Binding-site contacts:
Ligand atom C contacts residue ASN617 of chain 54.T at 4.2 Å.
Ligand atom CD contacts residue ASN617 of chain 54.T at 2.8 Å.
Ligand atom C contacts residue ARG649 of chain 54.T at 4.2 Å.
Ligand atom N contacts residue CYS621 of chain 54.T at 3.2 Å (h-bond).
Ligand atom O contacts residue ARG845 of chain 54.T at 4.2 Å.
Ligand atom C contacts residue ARG649 of chain 54.T at 3.8 Å.
Ligand atom CG contacts residue GLU894 of chain 54.T at 3.8 Å.
Ligand atom N contacts residue ASP618 of chain 54.T at 3.5 Å (salt-bridge).
Ligand atom CA contacts residue ARG649 of chain 54.T at 3.9 Å.
Ligand atom CA contacts residue ARG649 of chain 54.T at 4.0 Å.
Ligand atom CB contacts residue TYR619 of chain 54.T at 3.1 Å (hydrophobic).
Ligand atom CD contacts residue CYS621 of chain 54.T at 4.2 Å (hydrophobic).
Ligand atom CA contacts residue TYR619 of chain 54.T at 3.6 Å (hydrophobic).
Ligand atom N contacts residue TYR619 of chain 54.T at 3.4 Å.
Ligand atom CA contacts residue ASN617 of chain 54.T at 4.2 Å.
Ligand atom CG contacts residue ARG46 of chain 54.V at 3.7 Å.
Ligand atom CD contacts residue ARG46 of chain 54.V at 3.9 Å.
Ligand atom CA contacts residue TYR619 of chain 54.T at 3.8 Å (hydrophobic).
Ligand atom CE1 contacts residue MET843 of chain 54.T at 4.1 Å (hydrophobic).
Ligand atom CE1 contacts residue GLU894 of chain 54.T at 4.3 Å.
Ligand atom N contacts residue ARG649 of chain 54.T at 3.8 Å.
Ligand atom CE1 contacts residue LEU348 of chain 54.T at 4.0 Å (hydrophobic).
Ligand atom CB contacts residue GLU894 of chain 54.T at 4.2 Å.
Ligand atom CB contacts residue CYS621 of chain 54.T at 3.7 Å (hydrophobic).
Ligand atom CG contacts residue ASN617 of chain 54.T at 3.6 Å.
Ligand atom O contacts residue ARG649 of chain 54.T at 3.2 Å (salt-bridge).
Ligand atom ND1 contacts residue LEU348 of chain 54.T at 4.2 Å.
Ligand atom N contacts residue ASN617 of chain 54.T at 2.8 Å (h-bond).
Ligand atom N contacts residue TYR619 of chain 54.T at 3.7 Å.
Ligand atom O contacts residue TYR619 of chain 54.T at 3.9 Å.
Ligand atom CB contacts residue ARG649 of chain 54.T at 3.8 Å.
Ligand atom CD2 contacts residue ARG845 of chain 54.T at 3.8 Å.
Ligand atom CA contacts residue CYS621 of chain 54.T at 3.1 Å (hydrophobic).
Ligand atom ND1 contacts residue GLU894 of chain 54.T at 3.9 Å.
Ligand atom CG contacts residue PHE896 of chain 54.T at 3.4 Å (hydrophobic).
Ligand atom CB contacts residue ARG649 of chain 54.T at 3.6 Å.
Ligand atom C contacts residue TYR619 of chain 54.T at 3.4 Å (hydrophobic).
Ligand atom CB contacts residue TYR619 of chain 54.T at 4.0 Å (hydrophobic).
Ligand atom CB contacts residue PHE896 of chain 54.T at 3.9 Å (hydrophobic).
Ligand atom CD2 contacts residue GLU894 of chain 54.T at 4.2 Å.

The small molecule below binds the protein below.
Small molecule (SMILES): NC(N)=NCCC[C@H](NC(=O)[C@@H]1CCCN1)C(=O)N[C@H](C=O)Cc1cnc[nH]1

Sequence of chain 54.V:
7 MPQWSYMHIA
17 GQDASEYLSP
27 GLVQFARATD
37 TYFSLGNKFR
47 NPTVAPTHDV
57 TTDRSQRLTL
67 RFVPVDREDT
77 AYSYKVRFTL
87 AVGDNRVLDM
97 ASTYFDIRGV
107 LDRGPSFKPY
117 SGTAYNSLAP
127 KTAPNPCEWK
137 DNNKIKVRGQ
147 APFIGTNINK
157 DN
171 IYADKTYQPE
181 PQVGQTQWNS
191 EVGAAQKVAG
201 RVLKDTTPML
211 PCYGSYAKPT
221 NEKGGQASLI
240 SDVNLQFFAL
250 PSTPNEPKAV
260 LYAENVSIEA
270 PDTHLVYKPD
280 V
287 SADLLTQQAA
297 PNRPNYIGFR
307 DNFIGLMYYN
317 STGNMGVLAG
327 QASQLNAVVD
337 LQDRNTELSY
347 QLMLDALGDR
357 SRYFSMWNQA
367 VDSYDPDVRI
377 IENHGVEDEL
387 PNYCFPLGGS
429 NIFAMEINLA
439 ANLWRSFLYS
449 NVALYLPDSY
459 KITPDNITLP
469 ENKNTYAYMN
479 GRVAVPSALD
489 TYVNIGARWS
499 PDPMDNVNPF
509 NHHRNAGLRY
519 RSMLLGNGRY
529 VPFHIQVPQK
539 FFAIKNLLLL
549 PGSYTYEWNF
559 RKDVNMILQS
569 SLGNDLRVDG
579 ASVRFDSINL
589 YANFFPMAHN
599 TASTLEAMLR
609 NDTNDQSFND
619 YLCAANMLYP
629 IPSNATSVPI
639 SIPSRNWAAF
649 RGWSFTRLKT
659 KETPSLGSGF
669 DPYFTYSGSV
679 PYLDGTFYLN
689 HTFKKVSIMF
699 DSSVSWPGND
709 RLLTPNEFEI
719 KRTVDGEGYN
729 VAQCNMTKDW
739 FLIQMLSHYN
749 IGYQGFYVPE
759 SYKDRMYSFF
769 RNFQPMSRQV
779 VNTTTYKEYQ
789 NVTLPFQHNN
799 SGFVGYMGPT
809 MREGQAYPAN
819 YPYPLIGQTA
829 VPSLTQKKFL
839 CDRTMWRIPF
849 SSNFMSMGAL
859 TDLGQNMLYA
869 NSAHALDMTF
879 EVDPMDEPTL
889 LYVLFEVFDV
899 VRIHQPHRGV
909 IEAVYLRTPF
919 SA

Sequence of chain 54.T:
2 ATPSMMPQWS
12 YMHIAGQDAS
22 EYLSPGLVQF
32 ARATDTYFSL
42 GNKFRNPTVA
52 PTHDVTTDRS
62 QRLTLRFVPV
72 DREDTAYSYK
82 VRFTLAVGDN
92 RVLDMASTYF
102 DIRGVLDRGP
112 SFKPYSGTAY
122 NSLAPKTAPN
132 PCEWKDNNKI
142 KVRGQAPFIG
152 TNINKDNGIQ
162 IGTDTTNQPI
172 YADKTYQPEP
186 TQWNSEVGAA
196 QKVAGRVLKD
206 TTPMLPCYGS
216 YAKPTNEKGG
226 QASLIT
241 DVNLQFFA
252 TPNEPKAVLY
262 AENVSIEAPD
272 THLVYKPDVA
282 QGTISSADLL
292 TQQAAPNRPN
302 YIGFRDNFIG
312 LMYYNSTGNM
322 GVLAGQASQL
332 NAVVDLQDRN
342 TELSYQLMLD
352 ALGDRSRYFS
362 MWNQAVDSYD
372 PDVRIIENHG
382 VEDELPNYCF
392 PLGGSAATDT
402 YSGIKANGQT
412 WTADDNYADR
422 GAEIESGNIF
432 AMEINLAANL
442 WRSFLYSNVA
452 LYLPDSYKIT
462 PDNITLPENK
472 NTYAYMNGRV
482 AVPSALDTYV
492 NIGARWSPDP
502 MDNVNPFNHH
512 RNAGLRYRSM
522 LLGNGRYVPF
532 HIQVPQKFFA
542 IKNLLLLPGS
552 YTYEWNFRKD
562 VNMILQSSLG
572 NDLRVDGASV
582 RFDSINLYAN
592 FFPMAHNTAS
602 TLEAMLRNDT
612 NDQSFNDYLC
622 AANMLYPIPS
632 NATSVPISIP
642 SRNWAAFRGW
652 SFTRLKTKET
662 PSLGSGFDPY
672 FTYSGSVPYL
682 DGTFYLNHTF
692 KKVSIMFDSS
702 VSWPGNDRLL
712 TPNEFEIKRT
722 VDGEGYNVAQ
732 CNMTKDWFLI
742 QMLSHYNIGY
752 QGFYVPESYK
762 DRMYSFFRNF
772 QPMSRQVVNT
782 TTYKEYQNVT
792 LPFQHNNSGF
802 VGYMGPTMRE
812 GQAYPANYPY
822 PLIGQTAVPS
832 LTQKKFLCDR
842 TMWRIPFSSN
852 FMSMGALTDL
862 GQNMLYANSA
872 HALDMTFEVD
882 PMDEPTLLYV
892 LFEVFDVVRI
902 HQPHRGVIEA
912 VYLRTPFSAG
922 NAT